Binding-site contacts:
Ligand atom C4 contacts residue GLY277 of chain 1.C at 3.6 Å.
Ligand atom C6 contacts residue THR278 of chain 1.C at 3.7 Å.
Ligand atom C25 contacts residue GLY60 of chain 1.C at 3.5 Å.
Ligand atom N5 contacts residue ASP275 of chain 1.C at 2.6 Å (salt-bridge).
Ligand atom N21 contacts residue GLY277 of chain 1.C at 3.2 Å (h-bond).
Ligand atom N5 contacts residue GLY81 of chain 1.C at 3.8 Å.
Ligand atom CL24 contacts residue ALA382 of chain 1.C at 3.6 Å.
Ligand atom CL27 contacts residue GLY58 of chain 1.C at 3.7 Å.
Ligand atom C26 contacts residue GLY60 of chain 1.C at 3.5 Å.
Ligand atom C4 contacts residue ASP275 of chain 1.C at 3.6 Å.
Ligand atom C6 contacts residue ASP275 of chain 1.C at 3.7 Å.
Ligand atom C25 contacts residue GLN59 of chain 1.C at 3.5 Å.
Ligand atom C22 contacts residue GLY277 of chain 1.C at 3.7 Å.
Ligand atom N17 contacts residue LEU77 of chain 1.C at 3.7 Å.
Ligand atom C23 contacts residue THR279 of chain 1.C at 3.4 Å.
Ligand atom N17 contacts residue GLY277 of chain 1.C at 2.9 Å (h-bond).
Ligand atom C15 contacts residue GLY277 of chain 1.C at 3.1 Å.
Ligand atom C20 contacts residue GLY277 of chain 1.C at 3.8 Å.
Ligand atom C4 contacts residue ASP79 of chain 1.C at 3.5 Å.
Ligand atom F31 contacts residue PHE155 of chain 1.C at 3.5 Å.
Ligand atom N5 contacts residue GLY277 of chain 1.C at 3.7 Å.
Ligand atom C22 contacts residue GLY60 of chain 1.C at 3.6 Å.
Ligand atom C20 contacts residue GLY60 of chain 1.C at 3.7 Å.
Ligand atom C2 contacts residue ASP79 of chain 1.C at 3.6 Å.
Ligand atom C1 contacts residue ASP79 of chain 1.C at 3.7 Å.
Ligand atom C1 contacts residue TYR118 of chain 1.C at 3.5 Å (hydrophobic).
Ligand atom C16 contacts residue LEU77 of chain 1.C at 3.6 Å (hydrophobic).
Ligand atom C22 contacts residue SER276 of chain 1.C at 3.4 Å.
Ligand atom N21 contacts residue GLY60 of chain 1.C at 3.7 Å.
Ligand atom F13 contacts residue TYR118 of chain 1.C at 3.0 Å.
Ligand atom N5 contacts residue ASP79 of chain 1.C at 2.9 Å (salt-bridge).
Ligand atom C26 contacts residue GLN59 of chain 1.C at 3.8 Å.
Ligand atom C16 contacts residue GLY277 of chain 1.C at 3.5 Å.
Ligand atom C23 contacts residue GLY60 of chain 1.C at 3.6 Å.
Ligand atom C25 contacts residue THR279 of chain 1.C at 3.0 Å.
Ligand atom N3 contacts residue ASP79 of chain 1.C at 2.7 Å (salt-bridge).
Ligand atom CL27 contacts residue GLN59 of chain 1.C at 3.4 Å.
Ligand atom F31 contacts residue TYR118 of chain 1.C at 3.5 Å.
Ligand atom C28 contacts residue LEU77 of chain 1.C at 3.6 Å (hydrophobic).
Ligand atom CL24 contacts residue THR279 of chain 1.C at 3.5 Å.

The small molecule below binds the protein below.
Small molecule (SMILES): C[C@]1(c2cc(NC(=O)c3ncc(Cl)cc3Cl)ccc2F)N=C(N)CO[C@H]1C(F)(F)F

Sequence of chain 1.C:
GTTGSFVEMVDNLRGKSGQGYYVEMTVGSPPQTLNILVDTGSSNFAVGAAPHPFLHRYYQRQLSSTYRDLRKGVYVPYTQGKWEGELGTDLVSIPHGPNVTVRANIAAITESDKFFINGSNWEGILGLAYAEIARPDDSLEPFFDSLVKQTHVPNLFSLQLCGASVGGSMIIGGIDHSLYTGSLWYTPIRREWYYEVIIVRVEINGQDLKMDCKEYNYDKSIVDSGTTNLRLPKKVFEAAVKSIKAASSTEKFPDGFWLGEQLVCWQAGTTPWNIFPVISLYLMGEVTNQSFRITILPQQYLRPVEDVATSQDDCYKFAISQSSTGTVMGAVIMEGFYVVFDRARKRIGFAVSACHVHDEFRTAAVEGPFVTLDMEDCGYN